Sequence of chain 1.F:
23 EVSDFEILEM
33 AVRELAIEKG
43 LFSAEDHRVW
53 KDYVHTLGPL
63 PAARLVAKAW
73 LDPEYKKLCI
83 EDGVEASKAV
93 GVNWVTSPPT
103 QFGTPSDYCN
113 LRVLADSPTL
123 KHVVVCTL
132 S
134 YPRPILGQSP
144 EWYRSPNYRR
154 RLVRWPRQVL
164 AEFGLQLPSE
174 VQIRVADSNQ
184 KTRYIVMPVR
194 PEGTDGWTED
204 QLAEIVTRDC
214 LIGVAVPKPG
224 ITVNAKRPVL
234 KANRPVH

Binding-site contacts:
Ligand atom O1 contacts residue GLY52 of chain 1.E at 4.2 Å.
Ligand atom O1 contacts residue HIS10 of chain 1.B at 3.2 Å (h-bond).
Ligand atom O5 contacts residue LEU13 of chain 1.B at 4.5 Å.
Ligand atom O1 contacts residue LEU13 of chain 1.B at 3.3 Å.
Ligand atom O1 contacts residue ARG157 of chain 1.F at 2.2 Å (salt-bridge).
Ligand atom C1 contacts residue ARG157 of chain 1.F at 3.6 Å.
Ligand atom O2 contacts residue GLY14 of chain 1.B at 4.2 Å.
Ligand atom O5 contacts residue HIS10 of chain 1.B at 4.1 Å.
Ligand atom C3 contacts residue HIS10 of chain 1.B at 4.3 Å.
Ligand atom C3 contacts residue ARG157 of chain 1.F at 3.7 Å.
Ligand atom C1 contacts residue HIS10 of chain 1.B at 3.0 Å.
Ligand atom O5 contacts residue GLY14 of chain 1.B at 4.3 Å.
Ligand atom C2 contacts residue ARG157 of chain 1.F at 4.3 Å.
Ligand atom O2 contacts residue ARG11 of chain 1.B at 4.0 Å.
Ligand atom O2 contacts residue HIS10 of chain 1.B at 2.3 Å (h-bond).
Ligand atom O5 contacts residue ARG157 of chain 1.F at 4.4 Å.
Ligand atom O3 contacts residue HIS10 of chain 1.B at 4.0 Å.
Ligand atom C1 contacts residue LEU13 of chain 1.B at 3.5 Å (hydrophobic).
Ligand atom O3 contacts residue ARG157 of chain 1.F at 3.9 Å.
Ligand atom C6 contacts residue GLY14 of chain 1.B at 4.0 Å.
Ligand atom C2 contacts residue HIS10 of chain 1.B at 3.3 Å.

This protein binds this small molecule.
Small molecule (SMILES): OC[C@H]1O[C@](O)(CO)[C@@H](O)[C@@H]1O

Sequence of chain 1.E:
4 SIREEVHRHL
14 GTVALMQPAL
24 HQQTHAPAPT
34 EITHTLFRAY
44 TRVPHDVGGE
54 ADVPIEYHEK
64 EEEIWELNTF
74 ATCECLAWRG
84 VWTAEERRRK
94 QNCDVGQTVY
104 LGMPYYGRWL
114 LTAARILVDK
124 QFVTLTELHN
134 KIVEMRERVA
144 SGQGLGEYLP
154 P

Sequence of chain 1.B:
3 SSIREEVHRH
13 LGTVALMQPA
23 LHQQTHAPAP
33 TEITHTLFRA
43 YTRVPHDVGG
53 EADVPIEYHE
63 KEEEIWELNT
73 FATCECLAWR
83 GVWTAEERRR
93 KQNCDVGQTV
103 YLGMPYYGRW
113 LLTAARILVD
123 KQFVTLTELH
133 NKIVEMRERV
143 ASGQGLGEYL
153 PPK